Sequence of chain 2.B:
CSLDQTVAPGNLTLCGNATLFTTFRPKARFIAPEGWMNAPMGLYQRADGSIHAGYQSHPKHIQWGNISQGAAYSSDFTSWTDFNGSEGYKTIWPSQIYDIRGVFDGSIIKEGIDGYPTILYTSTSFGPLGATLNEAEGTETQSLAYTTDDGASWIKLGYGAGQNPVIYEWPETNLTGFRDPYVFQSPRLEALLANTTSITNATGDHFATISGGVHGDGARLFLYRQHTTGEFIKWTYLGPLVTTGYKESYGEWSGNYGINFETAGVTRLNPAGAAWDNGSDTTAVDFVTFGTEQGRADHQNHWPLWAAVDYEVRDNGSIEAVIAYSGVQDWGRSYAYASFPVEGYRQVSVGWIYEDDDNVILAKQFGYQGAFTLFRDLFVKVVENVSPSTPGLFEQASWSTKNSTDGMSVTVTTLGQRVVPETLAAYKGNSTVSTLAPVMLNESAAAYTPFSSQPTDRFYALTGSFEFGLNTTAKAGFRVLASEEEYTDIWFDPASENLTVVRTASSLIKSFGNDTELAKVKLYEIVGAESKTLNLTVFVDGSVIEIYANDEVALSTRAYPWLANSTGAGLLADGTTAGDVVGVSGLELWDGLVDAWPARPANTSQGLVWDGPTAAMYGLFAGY

Binding-site contacts:
Ligand atom OAA contacts residue GLY624 of chain 2.B at 3.5 Å.
Ligand atom CAG contacts residue GLY624 of chain 2.B at 4.2 Å.
Ligand atom CAK contacts residue SER626 of chain 2.B at 4.5 Å.
Ligand atom OAA contacts residue VAL625 of chain 2.B at 4.3 Å.
Ligand atom CAK contacts residue VAL625 of chain 2.B at 4.3 Å (hydrophobic).
Ligand atom CAK contacts residue PRO479 of chain 2.B at 3.9 Å (hydrophobic).
Ligand atom OAC contacts residue PRO479 of chain 2.B at 3.6 Å.
Ligand atom CAH contacts residue SER626 of chain 2.B at 4.0 Å.
Ligand atom CAF contacts residue VAL480 of chain 2.B at 3.8 Å (hydrophobic).
Ligand atom CAH contacts residue VAL480 of chain 2.B at 4.5 Å (hydrophobic).
Ligand atom CAJ contacts residue PRO479 of chain 2.B at 3.8 Å (hydrophobic).
Ligand atom OAA contacts residue GLU508 of chain 2.B at 2.6 Å (salt-bridge).
Ligand atom CAK contacts residue MET481 of chain 2.B at 4.2 Å (hydrophobic).
Ligand atom CAI contacts residue PRO479 of chain 2.B at 3.8 Å (hydrophobic).
Ligand atom OAB contacts residue PRO479 of chain 2.B at 4.1 Å.
Ligand atom CAG contacts residue GLU508 of chain 2.B at 3.5 Å.
Ligand atom CAJ contacts residue MET481 of chain 2.B at 3.9 Å (hydrophobic).
Ligand atom CAG contacts residue MET481 of chain 2.B at 4.5 Å (hydrophobic).
Ligand atom CAE contacts residue PRO479 of chain 2.B at 4.1 Å (hydrophobic).
Ligand atom CAJ contacts residue VAL480 of chain 2.B at 4.2 Å (hydrophobic).
Ligand atom CAF contacts residue MET481 of chain 2.B at 3.9 Å (hydrophobic).
Ligand atom CAF contacts residue VAL625 of chain 2.B at 4.2 Å (hydrophobic).
Ligand atom CAD contacts residue PRO479 of chain 2.B at 4.0 Å (hydrophobic).
Ligand atom CAF contacts residue PRO479 of chain 2.B at 3.8 Å (hydrophobic).
Ligand atom CAH contacts residue VAL625 of chain 2.B at 3.8 Å (hydrophobic).
Ligand atom CAH contacts residue GLY624 of chain 2.B at 3.8 Å.
Ligand atom OAC contacts residue MET481 of chain 2.B at 3.5 Å.
Ligand atom OAC contacts residue VAL480 of chain 2.B at 3.9 Å.

This protein binds this small molecule.
Small molecule (SMILES): OCCc1ccc(O)c(O)c1